Sequence of chain 1.F:
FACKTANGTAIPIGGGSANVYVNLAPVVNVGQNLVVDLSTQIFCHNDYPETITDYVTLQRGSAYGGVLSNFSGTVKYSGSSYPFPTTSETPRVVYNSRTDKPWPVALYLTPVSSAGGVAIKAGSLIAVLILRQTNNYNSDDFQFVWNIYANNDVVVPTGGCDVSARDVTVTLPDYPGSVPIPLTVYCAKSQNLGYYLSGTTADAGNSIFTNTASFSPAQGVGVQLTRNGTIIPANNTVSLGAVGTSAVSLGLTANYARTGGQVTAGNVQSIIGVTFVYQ

Binding-site contacts:
Ligand atom C4 contacts residue ASN135 of chain 1.F at 3.7 Å.
Ligand atom C6 contacts residue ASP47 of chain 1.F at 3.8 Å.
Ligand atom O6 contacts residue ASN46 of chain 1.F at 3.0 Å (h-bond).
Ligand atom C5 contacts residue ASP54 of chain 1.F at 4.1 Å.
Ligand atom C3 contacts residue ASP140 of chain 1.F at 3.1 Å.
Ligand atom O2 contacts residue PHE1 of chain 1.F at 2.7 Å (h-bond).
Ligand atom O4 contacts residue ASP54 of chain 1.F at 2.7 Å (salt-bridge).
Ligand atom O4 contacts residue ILE52 of chain 1.F at 3.7 Å.
Ligand atom C2 contacts residue ILE13 of chain 1.F at 3.8 Å (hydrophobic).
Ligand atom O6 contacts residue PHE1 of chain 1.F at 2.9 Å (h-bond).
Ligand atom O5 contacts residue TYR48 of chain 1.F at 3.6 Å.
Ligand atom O6 contacts residue TYR48 of chain 1.F at 3.8 Å.
Ligand atom C6 contacts residue ILE52 of chain 1.F at 3.8 Å (hydrophobic).
Ligand atom O4 contacts residue ASN135 of chain 1.F at 2.6 Å (h-bond).
Ligand atom C2 contacts residue PHE1 of chain 1.F at 3.8 Å (hydrophobic).
Ligand atom C6 contacts residue ASN46 of chain 1.F at 3.2 Å.
Ligand atom C1 contacts residue PHE1 of chain 1.F at 3.7 Å (hydrophobic).
Ligand atom C3 contacts residue ASN135 of chain 1.F at 3.8 Å.
Ligand atom O6 contacts residue ASP54 of chain 1.F at 2.7 Å (salt-bridge).
Ligand atom O1 contacts residue TYR48 of chain 1.F at 4.0 Å.
Ligand atom O6 contacts residue ASP47 of chain 1.F at 2.8 Å (salt-bridge).
Ligand atom O3 contacts residue ASN135 of chain 1.F at 3.4 Å (h-bond).
Ligand atom O2 contacts residue GLN133 of chain 1.F at 4.2 Å.
Ligand atom C2 contacts residue ASP140 of chain 1.F at 3.9 Å.
Ligand atom C4 contacts residue PHE1 of chain 1.F at 3.9 Å (hydrophobic).
Ligand atom C4 contacts residue GLN133 of chain 1.F at 4.0 Å.
Ligand atom O3 contacts residue PHE142 of chain 1.F at 3.5 Å.
Ligand atom C4 contacts residue ASP54 of chain 1.F at 3.4 Å.
Ligand atom C6 contacts residue PHE1 of chain 1.F at 3.9 Å (hydrophobic).
Ligand atom O2 contacts residue ILE13 of chain 1.F at 3.5 Å.
Ligand atom O3 contacts residue ASP140 of chain 1.F at 2.6 Å (salt-bridge).
Ligand atom O5 contacts residue PHE1 of chain 1.F at 3.0 Å (h-bond).
Ligand atom O3 contacts residue GLN133 of chain 1.F at 3.5 Å (h-bond).
Ligand atom C5 contacts residue PHE1 of chain 1.F at 3.8 Å (hydrophobic).
Ligand atom C1 contacts residue ILE13 of chain 1.F at 4.1 Å (hydrophobic).
Ligand atom O5 contacts residue ASP47 of chain 1.F at 3.9 Å.
Ligand atom C6 contacts residue ASP54 of chain 1.F at 3.3 Å.
Ligand atom C6 contacts residue TYR48 of chain 1.F at 3.9 Å (hydrophobic).
Ligand atom O4 contacts residue GLN133 of chain 1.F at 3.6 Å.
Ligand atom C5 contacts residue TYR48 of chain 1.F at 4.1 Å (hydrophobic).

The small molecule below binds the protein below.
Small molecule (SMILES): OC[C@H]1O[C@H](O)[C@@H](O)[C@@H](O)[C@@H]1O